Sequence of chain 1.Y:
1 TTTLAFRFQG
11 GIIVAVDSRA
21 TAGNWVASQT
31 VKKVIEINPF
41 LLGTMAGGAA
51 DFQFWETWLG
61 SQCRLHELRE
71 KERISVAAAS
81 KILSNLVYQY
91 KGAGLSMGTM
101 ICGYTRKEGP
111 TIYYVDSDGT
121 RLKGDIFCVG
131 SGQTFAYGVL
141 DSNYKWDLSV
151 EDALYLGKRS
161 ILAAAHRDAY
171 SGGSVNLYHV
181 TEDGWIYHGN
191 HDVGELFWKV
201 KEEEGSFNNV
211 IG

Binding-site contacts:
Ligand atom O60 contacts residue MES1 of chain 1.SA at 3.2 Å (h-bond).
Ligand atom O9 contacts residue PRO127 of chain 1.Z at 3.7 Å.
Ligand atom O48 contacts residue THR1 of chain 1.Y at 2.4 Å (h-bond).
Ligand atom C45 contacts residue MET45 of chain 1.Y at 3.7 Å (hydrophobic).
Ligand atom C58 contacts residue THR1 of chain 1.Y at 2.5 Å.
Ligand atom C51 contacts residue TYR170 of chain 1.Y at 3.6 Å (hydrophobic).
Ligand atom C43 contacts residue GLY47 of chain 1.Y at 3.3 Å.
Ligand atom C58 contacts residue TYR170 of chain 1.Y at 3.3 Å (hydrophobic).
Ligand atom C59 contacts residue THR1 of chain 1.Y at 2.5 Å.
Ligand atom C43 contacts residue THR1 of chain 1.Y at 2.6 Å.
Ligand atom C32 contacts residue THR21 of chain 1.Y at 3.7 Å.
Ligand atom O60 contacts residue THR1 of chain 1.Y at 2.7 Å (h-bond).
Ligand atom C39 contacts residue GLY47 of chain 1.Y at 3.6 Å.
Ligand atom C31 contacts residue THR21 of chain 1.Y at 3.8 Å.
Ligand atom N41 contacts residue THR1 of chain 1.Y at 3.6 Å.
Ligand atom O40 contacts residue THR21 of chain 1.Y at 3.1 Å (h-bond).
Ligand atom C58 contacts residue ARG19 of chain 1.Y at 2.9 Å.
Ligand atom C51 contacts residue THR1 of chain 1.Y at 1.5 Å.
Ligand atom N30 contacts residue THR21 of chain 1.Y at 3.0 Å (h-bond).
Ligand atom C23 contacts residue THR21 of chain 1.Y at 3.8 Å.
Ligand atom C42 contacts residue THR1 of chain 1.Y at 2.4 Å.
Ligand atom C11 contacts residue ASP126 of chain 1.Z at 3.6 Å.
Ligand atom C47 contacts residue THR1 of chain 1.Y at 1.4 Å.
Ligand atom O29 contacts residue ALA49 of chain 1.Y at 3.2 Å (h-bond).
Ligand atom C59 contacts residue THR21 of chain 1.Y at 3.6 Å.
Ligand atom N41 contacts residue GLY47 of chain 1.Y at 2.8 Å (h-bond).
Ligand atom C46 contacts residue ALA49 of chain 1.Y at 3.8 Å (hydrophobic).
Ligand atom C16 contacts residue ARG101 of chain 1.Z at 3.8 Å.
Ligand atom O48 contacts residue GLY47 of chain 1.Y at 3.3 Å (h-bond).
Ligand atom O60 contacts residue SER131 of chain 1.Y at 3.7 Å.
Ligand atom C38 contacts residue GLY47 of chain 1.Y at 3.8 Å.
Ligand atom O48 contacts residue MES1 of chain 1.SA at 2.7 Å (h-bond).
Ligand atom C31 contacts residue GLY47 of chain 1.Y at 3.4 Å.
Ligand atom C44 contacts residue THR1 of chain 1.Y at 3.7 Å.
Ligand atom C42 contacts residue GLY47 of chain 1.Y at 3.7 Å.
Ligand atom O40 contacts residue ALA20 of chain 1.Y at 3.3 Å.
Ligand atom C12 contacts residue VAL128 of chain 1.Z at 3.8 Å (hydrophobic).
Ligand atom C58 contacts residue LYS33 of chain 1.Y at 3.2 Å.
Ligand atom N22 contacts residue ASP126 of chain 1.Z at 3.4 Å (salt-bridge).
Ligand atom C12 contacts residue ASP126 of chain 1.Z at 3.3 Å.

Sequence of chain 1.Z:
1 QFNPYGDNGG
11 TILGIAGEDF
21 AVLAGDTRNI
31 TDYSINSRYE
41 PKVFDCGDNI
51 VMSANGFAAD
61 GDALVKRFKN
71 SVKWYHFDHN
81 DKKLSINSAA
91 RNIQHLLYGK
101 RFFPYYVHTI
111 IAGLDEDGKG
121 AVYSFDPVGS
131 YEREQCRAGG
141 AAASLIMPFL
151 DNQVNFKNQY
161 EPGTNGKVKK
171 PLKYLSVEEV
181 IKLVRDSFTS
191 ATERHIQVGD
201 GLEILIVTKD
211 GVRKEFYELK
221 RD

The protein below binds the small molecule below.
Small molecule (SMILES): CC(C)C[C@H](NC(=O)[C@H](CCc1ccccc1)NC(=O)CN1CCOCC1)C(=O)N[C@@H](Cc1ccccc1)C(=O)N[C@@H](CC(C)C)[C@@H](O)[C@H](C)CO